Binding-site contacts:
Ligand atom C2 contacts residue UDP1 of chain 2.D at 4.0 Å.
Ligand atom C2 contacts residue BHG1 of chain 2.B at 4.2 Å.
Ligand atom C4 contacts residue TRP232 of chain 2.A at 3.7 Å (hydrophobic).
Ligand atom O2 contacts residue ALA200 of chain 2.A at 4.4 Å.
Ligand atom O3 contacts residue ASP234 of chain 2.A at 2.7 Å (salt-bridge).
Ligand atom O2 contacts residue GLY199 of chain 2.A at 3.5 Å (h-bond).
Ligand atom C5 contacts residue HIS233 of chain 2.A at 4.5 Å.
Ligand atom C3 contacts residue GLU235 of chain 2.A at 4.1 Å.
Ligand atom O1 contacts residue ASP143 of chain 2.A at 4.5 Å.
Ligand atom C5 contacts residue TRP232 of chain 2.A at 4.2 Å (hydrophobic).
Ligand atom C3 contacts residue ARG120 of chain 2.A at 3.9 Å.
Ligand atom C4 contacts residue HIS233 of chain 2.A at 3.8 Å.
Ligand atom O4 contacts residue HIS233 of chain 2.A at 3.1 Å (h-bond).
Ligand atom O6 contacts residue TRP232 of chain 2.A at 4.2 Å.
Ligand atom O4 contacts residue TRP232 of chain 2.A at 2.7 Å (h-bond).
Ligand atom C2 contacts residue GLU235 of chain 2.A at 3.4 Å.
Ligand atom C2 contacts residue TRP232 of chain 2.A at 4.4 Å (hydrophobic).
Ligand atom O6 contacts residue UDP1 of chain 2.D at 4.1 Å.
Ligand atom O5 contacts residue BHG1 of chain 2.B at 3.7 Å.
Ligand atom C6 contacts residue TRP232 of chain 2.A at 3.7 Å (hydrophobic).
Ligand atom C3 contacts residue TRP232 of chain 2.A at 3.8 Å (hydrophobic).
Ligand atom C2 contacts residue ARG120 of chain 2.A at 4.5 Å.
Ligand atom O3 contacts residue TRP232 of chain 2.A at 3.0 Å (h-bond).
Ligand atom C1 contacts residue BHG1 of chain 2.B at 3.9 Å.
Ligand atom C6 contacts residue HIS233 of chain 2.A at 3.9 Å.
Ligand atom O3 contacts residue HIS233 of chain 2.A at 4.1 Å.
Ligand atom O3 contacts residue GLU235 of chain 2.A at 2.9 Å (salt-bridge).
Ligand atom O3 contacts residue ARG120 of chain 2.A at 3.8 Å.
Ligand atom O5 contacts residue TRP232 of chain 2.A at 3.9 Å.
Ligand atom C3 contacts residue ASP234 of chain 2.A at 3.7 Å.
Ligand atom C1 contacts residue UDP1 of chain 2.D at 2.5 Å.
Ligand atom O5 contacts residue UDP1 of chain 2.D at 2.9 Å (h-bond).
Ligand atom O2 contacts residue GLU235 of chain 2.A at 2.9 Å (salt-bridge).
Ligand atom C5 contacts residue UDP1 of chain 2.D at 3.7 Å.
Ligand atom O2 contacts residue UDP1 of chain 2.D at 3.9 Å.
Ligand atom O1 contacts residue UDP1 of chain 2.D at 1.6 Å.
Ligand atom O2 contacts residue BHG1 of chain 2.B at 4.5 Å.
Ligand atom O2 contacts residue ARG120 of chain 2.A at 3.8 Å.
Ligand atom C1 contacts residue GLU235 of chain 2.A at 4.2 Å.

Sequence of chain 2.A:
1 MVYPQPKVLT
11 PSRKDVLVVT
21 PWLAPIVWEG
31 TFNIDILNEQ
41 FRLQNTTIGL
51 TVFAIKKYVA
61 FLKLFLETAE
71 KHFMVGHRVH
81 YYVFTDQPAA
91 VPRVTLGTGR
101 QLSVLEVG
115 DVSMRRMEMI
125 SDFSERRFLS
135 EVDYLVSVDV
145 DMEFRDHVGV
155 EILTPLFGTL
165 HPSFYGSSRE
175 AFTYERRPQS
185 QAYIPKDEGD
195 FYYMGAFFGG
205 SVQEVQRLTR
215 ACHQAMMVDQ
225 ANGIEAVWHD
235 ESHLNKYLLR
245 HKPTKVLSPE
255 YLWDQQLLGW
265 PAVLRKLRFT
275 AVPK

A protein and the small-molecule ligand that binds it are described below.
Small molecule (SMILES): OC[C@H]1O[C@@H](O)[C@H](O)[C@@H](O)[C@H]1O